Binding-site contacts:
Ligand atom C12 contacts residue GLU311 of chain 1.C at 3.4 Å.
Ligand atom C8 contacts residue THR107 of chain 1.C at 3.2 Å.
Ligand atom C15 contacts residue ILE175 of chain 1.C at 3.4 Å (hydrophobic).
Ligand atom C12 contacts residue PHE307 of chain 1.C at 3.5 Å (hydrophobic).
Ligand atom C8 contacts residue PHE308 of chain 1.C at 4.0 Å (hydrophobic).
Ligand atom C16 contacts residue ILE175 of chain 1.C at 3.5 Å (hydrophobic).
Ligand atom C16 contacts residue MET103 of chain 1.C at 3.6 Å (hydrophobic).
Ligand atom C2 contacts residue PHE307 of chain 1.C at 4.0 Å (hydrophobic).
Ligand atom C6 contacts residue MET103 of chain 1.C at 3.5 Å (hydrophobic).
Ligand atom C10 contacts residue MET103 of chain 1.C at 3.9 Å (hydrophobic).
Ligand atom C9 contacts residue PHE308 of chain 1.C at 3.6 Å (hydrophobic).
Ligand atom C14 contacts residue GLU311 of chain 1.C at 3.5 Å.
Ligand atom C9 contacts residue THR107 of chain 1.C at 3.7 Å.
Ligand atom C5 contacts residue PHE307 of chain 1.C at 3.9 Å (hydrophobic).
Ligand atom C16 contacts residue LEU99 of chain 1.C at 4.0 Å (hydrophobic).
Ligand atom C13 contacts residue GLU311 of chain 1.C at 3.7 Å.
Ligand atom C13 contacts residue MET103 of chain 1.C at 3.7 Å (hydrophobic).
Ligand atom C14 contacts residue ILE175 of chain 1.C at 3.7 Å (hydrophobic).
Ligand atom C9 contacts residue ALA190 of chain 1.C at 3.6 Å (hydrophobic).
Ligand atom C14 contacts residue MET103 of chain 1.C at 3.5 Å (hydrophobic).
Ligand atom C1 contacts residue ASP102 of chain 1.C at 3.1 Å.
Ligand atom C9 contacts residue MET103 of chain 1.C at 4.0 Å (hydrophobic).
Ligand atom C10 contacts residue PHE308 of chain 1.C at 3.8 Å (hydrophobic).
Ligand atom C15 contacts residue MET103 of chain 1.C at 3.4 Å (hydrophobic).
Ligand atom C11 contacts residue MET103 of chain 1.C at 3.6 Å (hydrophobic).
Ligand atom N contacts residue ASP102 of chain 1.C at 3.4 Å (salt-bridge).
Ligand atom C contacts residue PHE307 of chain 1.C at 3.3 Å (hydrophobic).
Ligand atom C17 contacts residue ILE175 of chain 1.C at 3.7 Å (hydrophobic).
Ligand atom C contacts residue THR330 of chain 1.C at 3.6 Å.
Ligand atom C5 contacts residue ASP102 of chain 1.C at 3.7 Å.
Ligand atom C11 contacts residue PHE307 of chain 1.C at 4.0 Å (hydrophobic).
Ligand atom C17 contacts residue MET103 of chain 1.C at 3.7 Å (hydrophobic).
Ligand atom C8 contacts residue MET103 of chain 1.C at 3.9 Å (hydrophobic).
Ligand atom C7 contacts residue MET103 of chain 1.C at 3.6 Å (hydrophobic).
Ligand atom C18 contacts residue MET103 of chain 1.C at 3.6 Å (hydrophobic).
Ligand atom C18 contacts residue ILE175 of chain 1.C at 4.0 Å (hydrophobic).
Ligand atom C17 contacts residue LEU99 of chain 1.C at 3.9 Å (hydrophobic).
Ligand atom C5 contacts residue TRP304 of chain 1.C at 3.9 Å (hydrophobic).
Ligand atom C4 contacts residue PHE307 of chain 1.C at 3.8 Å (hydrophobic).
Ligand atom C3 contacts residue PHE307 of chain 1.C at 3.9 Å (hydrophobic).

Sequence of chain 1.C:
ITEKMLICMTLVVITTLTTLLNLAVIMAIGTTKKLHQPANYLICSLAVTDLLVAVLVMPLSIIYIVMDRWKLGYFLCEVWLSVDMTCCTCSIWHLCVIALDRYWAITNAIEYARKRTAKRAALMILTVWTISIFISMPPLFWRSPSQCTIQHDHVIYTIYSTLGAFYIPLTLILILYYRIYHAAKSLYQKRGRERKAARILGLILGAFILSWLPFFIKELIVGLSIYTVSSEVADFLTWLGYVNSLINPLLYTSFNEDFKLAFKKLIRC

The small molecule below binds the protein below.
Small molecule (SMILES): CN1CCC2=C(C1)c1ccccc1Cc1ccccc12